Sequence of chain 1.B:
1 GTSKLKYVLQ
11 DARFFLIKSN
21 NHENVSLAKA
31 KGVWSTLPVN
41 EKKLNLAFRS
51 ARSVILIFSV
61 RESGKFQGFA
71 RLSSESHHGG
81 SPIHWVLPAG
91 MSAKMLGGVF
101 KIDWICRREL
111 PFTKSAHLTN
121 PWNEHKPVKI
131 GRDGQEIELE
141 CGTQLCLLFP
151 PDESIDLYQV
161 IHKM

This protein binds this small molecule.
Small molecule (SMILES): CNc1nc(Cl)nc2c1ncn2Cc1cccc(C(=O)OC)c1

Binding-site contacts:
Ligand atom N03 contacts residue ASN24 of chain 1.B at 3.0 Å (h-bond).
Ligand atom N22 contacts residue SER35 of chain 1.B at 3.7 Å.
Ligand atom N05 contacts residue SER35 of chain 1.B at 2.7 Å (h-bond).
Ligand atom C07 contacts residue TRP34 of chain 1.B at 3.8 Å (hydrophobic).
Ligand atom C06 contacts residue TRP34 of chain 1.B at 3.8 Å (hydrophobic).
Ligand atom N05 contacts residue TRP34 of chain 1.B at 3.4 Å.
Ligand atom C5 contacts residue SO41 of chain 1.K at 3.7 Å.
Ligand atom C21 contacts residue ASP133 of chain 1.B at 3.1 Å.
Ligand atom CL01 contacts residue ASN21 of chain 1.B at 3.1 Å.
Ligand atom CL01 contacts residue ASN20 of chain 1.B at 3.5 Å.
Ligand atom C6 contacts residue SO41 of chain 1.K at 3.5 Å.
Ligand atom C3 contacts residue MET91 of chain 1.B at 3.6 Å (hydrophobic).
Ligand atom C5 contacts residue LEU37 of chain 1.B at 3.8 Å (hydrophobic).
Ligand atom C06 contacts residue SER35 of chain 1.B at 3.4 Å.
Ligand atom C1 contacts residue ASN20 of chain 1.B at 3.8 Å.
Ligand atom CL01 contacts residue SER19 of chain 1.B at 3.6 Å.
Ligand atom C21 contacts residue LYS18 of chain 1.B at 3.6 Å.
Ligand atom C6 contacts residue LEU37 of chain 1.B at 3.7 Å (hydrophobic).
Ligand atom C21 contacts residue LEU37 of chain 1.B at 3.7 Å (hydrophobic).
Ligand atom N23 contacts residue ASN20 of chain 1.B at 3.1 Å (h-bond).
Ligand atom C02 contacts residue SER19 of chain 1.B at 3.6 Å.
Ligand atom C10 contacts residue ARG61 of chain 1.B at 3.7 Å.
Ligand atom C02 contacts residue ASN24 of chain 1.B at 3.5 Å.
Ligand atom C06 contacts residue LEU96 of chain 1.B at 3.8 Å (hydrophobic).
Ligand atom N23 contacts residue SER19 of chain 1.B at 3.8 Å.
Ligand atom N05 contacts residue LEU96 of chain 1.B at 3.9 Å.
Ligand atom C08 contacts residue LYS18 of chain 1.B at 3.6 Å.
Ligand atom N09 contacts residue LYS18 of chain 1.B at 3.1 Å (salt-bridge).
Ligand atom C6 contacts residue ARG61 of chain 1.B at 3.9 Å.
Ligand atom CL01 contacts residue ASN24 of chain 1.B at 3.2 Å.
Ligand atom C10 contacts residue ASN20 of chain 1.B at 3.5 Å.
Ligand atom C02 contacts residue ASN20 of chain 1.B at 3.6 Å.
Ligand atom C2 contacts residue MET91 of chain 1.B at 3.5 Å (hydrophobic).
Ligand atom CL01 contacts residue PRO88 of chain 1.B at 3.9 Å.
Ligand atom C1 contacts residue ARG61 of chain 1.B at 3.9 Å.
Ligand atom C10 contacts residue LYS18 of chain 1.B at 3.1 Å.
Ligand atom C06 contacts residue TRP85 of chain 1.B at 3.4 Å (hydrophobic).
Ligand atom C04 contacts residue SER35 of chain 1.B at 3.9 Å.
Ligand atom C2 contacts residue ASN20 of chain 1.B at 3.6 Å.
Ligand atom C04 contacts residue TRP34 of chain 1.B at 3.6 Å (hydrophobic).